Sequence of chain 1.E:
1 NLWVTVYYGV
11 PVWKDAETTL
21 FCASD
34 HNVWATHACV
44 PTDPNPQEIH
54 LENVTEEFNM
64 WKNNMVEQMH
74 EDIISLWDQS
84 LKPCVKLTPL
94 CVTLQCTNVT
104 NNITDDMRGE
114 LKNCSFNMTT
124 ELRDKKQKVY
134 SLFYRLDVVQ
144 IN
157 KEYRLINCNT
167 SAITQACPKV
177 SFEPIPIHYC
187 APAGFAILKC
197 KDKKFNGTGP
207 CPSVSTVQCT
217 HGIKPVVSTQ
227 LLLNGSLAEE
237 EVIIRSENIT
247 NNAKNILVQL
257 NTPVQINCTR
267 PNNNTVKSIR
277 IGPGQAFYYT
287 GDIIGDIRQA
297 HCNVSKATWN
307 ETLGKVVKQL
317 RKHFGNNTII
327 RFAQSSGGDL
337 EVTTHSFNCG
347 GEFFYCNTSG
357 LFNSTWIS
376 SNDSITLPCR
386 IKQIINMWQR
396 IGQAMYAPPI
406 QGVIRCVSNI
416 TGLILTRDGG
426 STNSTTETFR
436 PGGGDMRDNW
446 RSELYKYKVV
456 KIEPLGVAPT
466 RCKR

Sequence of chain 1.F:
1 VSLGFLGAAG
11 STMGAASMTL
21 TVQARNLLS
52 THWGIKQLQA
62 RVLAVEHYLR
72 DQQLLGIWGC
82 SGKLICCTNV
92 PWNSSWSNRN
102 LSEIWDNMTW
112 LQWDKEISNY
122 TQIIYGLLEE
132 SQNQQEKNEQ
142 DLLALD

Binding-site contacts:
Ligand atom C4 contacts residue ASN56 of chain 1.E at 4.3 Å.
Ligand atom O7 contacts residue SER11 of chain 1.F at 3.1 Å.
Ligand atom O5 contacts residue ASN56 of chain 1.E at 2.4 Å (h-bond).
Ligand atom C3 contacts residue ASN56 of chain 1.E at 3.9 Å.
Ligand atom C8 contacts residue SER11 of chain 1.F at 4.2 Å.
Ligand atom C1 contacts residue ASN56 of chain 1.E at 1.5 Å.
Ligand atom O7 contacts residue ASN56 of chain 1.E at 3.8 Å.
Ligand atom C7 contacts residue GLU55 of chain 1.E at 3.9 Å.
Ligand atom C7 contacts residue SER11 of chain 1.F at 4.1 Å.
Ligand atom N2 contacts residue GLU55 of chain 1.E at 3.1 Å (salt-bridge).
Ligand atom N2 contacts residue ASN56 of chain 1.E at 2.9 Å (h-bond).
Ligand atom C2 contacts residue GLU55 of chain 1.E at 4.0 Å.
Ligand atom C1 contacts residue GLU55 of chain 1.E at 4.2 Å.
Ligand atom O7 contacts residue GLY10 of chain 1.F at 4.1 Å.
Ligand atom C8 contacts residue GLY7 of chain 1.F at 4.2 Å.
Ligand atom C5 contacts residue ASN56 of chain 1.E at 3.8 Å.
Ligand atom C3 contacts residue GLU55 of chain 1.E at 4.1 Å.
Ligand atom C7 contacts residue ASN56 of chain 1.E at 3.5 Å.
Ligand atom C2 contacts residue ASN56 of chain 1.E at 2.5 Å.
Ligand atom C8 contacts residue GLU55 of chain 1.E at 3.8 Å.

The protein below binds the small molecule below.
Small molecule (SMILES): CC(=O)N[C@H]1[C@H](O[C@H]2[C@H](O)[C@@H](NC(C)=O)CO[C@@H]2CO)O[C@H](CO)[C@@H](O)[C@@H]1O